Sequence of chain 1.A:
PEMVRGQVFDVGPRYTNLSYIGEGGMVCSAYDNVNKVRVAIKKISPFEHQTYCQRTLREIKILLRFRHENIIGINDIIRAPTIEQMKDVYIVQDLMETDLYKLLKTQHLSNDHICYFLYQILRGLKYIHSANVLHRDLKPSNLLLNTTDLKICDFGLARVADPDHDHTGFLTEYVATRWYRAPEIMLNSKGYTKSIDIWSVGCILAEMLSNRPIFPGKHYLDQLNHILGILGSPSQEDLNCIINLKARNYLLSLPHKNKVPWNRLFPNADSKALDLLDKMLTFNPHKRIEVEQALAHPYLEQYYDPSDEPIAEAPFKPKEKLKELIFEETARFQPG

The small molecule below binds the protein below.
Small molecule (SMILES): O=c1cccc[nH]1

Binding-site contacts:
Ligand atom C4 contacts residue ALA60 of chain 1.A at 4.5 Å (hydrophobic).
Ligand atom N7 contacts residue MET116 of chain 1.A at 3.9 Å.
Ligand atom C3 contacts residue ALA60 of chain 1.A at 4.0 Å (hydrophobic).
Ligand atom C2 contacts residue ASP114 of chain 1.A at 3.7 Å.
Ligand atom N7 contacts residue ASP114 of chain 1.A at 2.7 Å (salt-bridge).
Ligand atom C4 contacts residue GLN113 of chain 1.A at 4.4 Å.
Ligand atom C2 contacts residue ALA60 of chain 1.A at 3.4 Å (hydrophobic).
Ligand atom C6 contacts residue ALA60 of chain 1.A at 3.9 Å (hydrophobic).
Ligand atom O1 contacts residue ALA60 of chain 1.A at 3.6 Å.
Ligand atom C2 contacts residue MET116 of chain 1.A at 3.7 Å (hydrophobic).
Ligand atom C2 contacts residue LEU115 of chain 1.A at 4.3 Å (hydrophobic).
Ligand atom N7 contacts residue GLN113 of chain 1.A at 4.5 Å.
Ligand atom O1 contacts residue ASP114 of chain 1.A at 3.8 Å.
Ligand atom O1 contacts residue LEU115 of chain 1.A at 3.4 Å.
Ligand atom C6 contacts residue GLN113 of chain 1.A at 3.2 Å.
Ligand atom C6 contacts residue LEU164 of chain 1.A at 3.7 Å (hydrophobic).
Ligand atom N7 contacts residue LEU164 of chain 1.A at 4.1 Å.
Ligand atom C6 contacts residue ASP114 of chain 1.A at 3.4 Å.
Ligand atom C4 contacts residue LEU164 of chain 1.A at 4.2 Å (hydrophobic).
Ligand atom N7 contacts residue LEU115 of chain 1.A at 4.1 Å.
Ligand atom C4 contacts residue LYS62 of chain 1.A at 3.9 Å.
Ligand atom N7 contacts residue ALA60 of chain 1.A at 3.3 Å.
Ligand atom O1 contacts residue MET116 of chain 1.A at 2.8 Å (h-bond).
Ligand atom C5 contacts residue LYS62 of chain 1.A at 4.0 Å.
Ligand atom C6 contacts residue ILE92 of chain 1.A at 4.3 Å (hydrophobic).
Ligand atom C5 contacts residue ALA60 of chain 1.A at 4.4 Å (hydrophobic).
Ligand atom C5 contacts residue GLN113 of chain 1.A at 3.1 Å.
Ligand atom C5 contacts residue LEU164 of chain 1.A at 3.7 Å (hydrophobic).